Binding-site contacts:
Ligand atom C8 contacts residue GLY52 of chain 1.C at 3.7 Å.
Ligand atom C4 contacts residue ASN282 of chain 1.C at 4.1 Å.
Ligand atom O6 contacts residue ASN282 of chain 1.C at 4.3 Å.
Ligand atom C7 contacts residue ASN282 of chain 1.C at 2.7 Å.
Ligand atom O7 contacts residue ARG51 of chain 1.C at 4.4 Å.
Ligand atom C3 contacts residue ASN282 of chain 1.C at 3.8 Å.
Ligand atom O7 contacts residue GLY52 of chain 1.C at 4.3 Å.
Ligand atom O7 contacts residue ASN282 of chain 1.C at 1.7 Å (h-bond).
Ligand atom O5 contacts residue ASN282 of chain 1.C at 2.1 Å (h-bond).
Ligand atom C2 contacts residue ASN282 of chain 1.C at 2.4 Å.
Ligand atom C5 contacts residue ASN282 of chain 1.C at 3.5 Å.
Ligand atom N2 contacts residue ASN282 of chain 1.C at 3.0 Å (h-bond).
Ligand atom C8 contacts residue ASN282 of chain 1.C at 4.0 Å.
Ligand atom C1 contacts residue ASN282 of chain 1.C at 1.4 Å.

The protein below binds the small molecule below.
Small molecule (SMILES): CC(=O)N[C@@H]1[C@@H](O)[C@H](O)[C@@H](CO)O[C@H]1O

Sequence of chain 1.C:
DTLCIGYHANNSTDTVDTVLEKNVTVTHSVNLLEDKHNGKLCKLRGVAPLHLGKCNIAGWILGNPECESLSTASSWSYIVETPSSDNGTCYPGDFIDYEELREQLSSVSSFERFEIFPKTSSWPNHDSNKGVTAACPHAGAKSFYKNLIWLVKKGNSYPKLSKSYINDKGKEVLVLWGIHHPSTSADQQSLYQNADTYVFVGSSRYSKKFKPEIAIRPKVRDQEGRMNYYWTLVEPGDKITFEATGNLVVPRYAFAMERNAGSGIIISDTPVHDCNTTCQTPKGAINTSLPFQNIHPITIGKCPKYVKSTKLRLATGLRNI